Sequence of chain 1.A:
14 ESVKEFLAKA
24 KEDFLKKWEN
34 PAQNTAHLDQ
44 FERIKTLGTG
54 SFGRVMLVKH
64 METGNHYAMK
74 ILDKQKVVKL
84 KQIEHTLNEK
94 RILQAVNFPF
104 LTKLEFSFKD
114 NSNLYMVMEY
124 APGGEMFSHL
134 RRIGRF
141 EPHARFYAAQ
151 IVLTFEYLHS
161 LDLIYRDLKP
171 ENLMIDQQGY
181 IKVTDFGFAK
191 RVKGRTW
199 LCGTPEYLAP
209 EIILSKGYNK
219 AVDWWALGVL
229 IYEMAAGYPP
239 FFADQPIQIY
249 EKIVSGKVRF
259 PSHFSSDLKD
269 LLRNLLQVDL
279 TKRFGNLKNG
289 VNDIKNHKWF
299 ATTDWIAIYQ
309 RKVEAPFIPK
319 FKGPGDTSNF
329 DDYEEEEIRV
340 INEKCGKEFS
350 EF

Binding-site contacts:
Ligand atom C18 contacts residue ALA124 of chain 1.A at 3.7 Å (hydrophobic).
Ligand atom C11 contacts residue THR52 of chain 1.A at 3.3 Å.
Ligand atom N19 contacts residue ALA124 of chain 1.A at 3.0 Å (h-bond).
Ligand atom C2 contacts residue THR184 of chain 1.A at 3.3 Å.
Ligand atom C14 contacts residue ASP185 of chain 1.A at 3.8 Å.
Ligand atom C4 contacts residue GLU128 of chain 1.A at 3.8 Å.
Ligand atom CL1 contacts residue GLY56 of chain 1.A at 3.5 Å.
Ligand atom C17 contacts residue THR184 of chain 1.A at 3.8 Å.
Ligand atom C10 contacts residue THR52 of chain 1.A at 3.6 Å.
Ligand atom N6 contacts residue GLU171 of chain 1.A at 2.8 Å (salt-bridge).
Ligand atom N6 contacts residue GLU128 of chain 1.A at 2.8 Å (salt-bridge).
Ligand atom N19 contacts residue ALA71 of chain 1.A at 3.5 Å.
Ligand atom C17 contacts residue ASN172 of chain 1.A at 3.8 Å.
Ligand atom N17 contacts residue MET174 of chain 1.A at 3.5 Å.
Ligand atom N21 contacts residue ALA71 of chain 1.A at 3.4 Å.
Ligand atom N19 contacts residue TYR123 of chain 1.A at 3.7 Å.
Ligand atom C5 contacts residue ASN172 of chain 1.A at 3.6 Å.
Ligand atom CL1 contacts residue ARG57 of chain 1.A at 3.6 Å.
Ligand atom C5 contacts residue GLU128 of chain 1.A at 3.6 Å.
Ligand atom C20 contacts residue GLU122 of chain 1.A at 3.8 Å.
Ligand atom N1 contacts residue VAL58 of chain 1.A at 3.7 Å.
Ligand atom C22 contacts residue THR105 of chain 1.A at 3.5 Å.
Ligand atom N6 contacts residue ASN172 of chain 1.A at 3.2 Å (h-bond).
Ligand atom C24 contacts residue ALA71 of chain 1.A at 3.8 Å (hydrophobic).
Ligand atom N21 contacts residue GLU122 of chain 1.A at 2.8 Å (salt-bridge).
Ligand atom C22 contacts residue THR184 of chain 1.A at 3.8 Å.
Ligand atom C22 contacts residue GLU122 of chain 1.A at 3.7 Å.
Ligand atom C4 contacts residue ASN172 of chain 1.A at 3.3 Å.
Ligand atom C18 contacts residue LEU50 of chain 1.A at 3.8 Å (hydrophobic).
Ligand atom C10 contacts residue GLY51 of chain 1.A at 3.6 Å.
Ligand atom C11 contacts residue GLY53 of chain 1.A at 3.5 Å.
Ligand atom C15 contacts residue ASP185 of chain 1.A at 3.6 Å.
Ligand atom N6 contacts residue MET174 of chain 1.A at 3.6 Å (h-bond).
Ligand atom C16 contacts residue VAL58 of chain 1.A at 3.8 Å (hydrophobic).
Ligand atom C23 contacts residue THR184 of chain 1.A at 3.6 Å.
Ligand atom C12 contacts residue VAL58 of chain 1.A at 3.8 Å (hydrophobic).
Ligand atom C11 contacts residue GLY51 of chain 1.A at 3.8 Å.
Ligand atom C11 contacts residue VAL58 of chain 1.A at 3.8 Å (hydrophobic).
Ligand atom C20 contacts residue ALA71 of chain 1.A at 3.3 Å (hydrophobic).
Ligand atom C3 contacts residue GLU128 of chain 1.A at 3.7 Å.

The small molecule below binds the protein below.
Small molecule (SMILES): [NH3+]C1(Cc2ccc(Cl)cc2)CCN(c2ncnc3[nH]ccc23)CC1